Sequence of chain 57.C:
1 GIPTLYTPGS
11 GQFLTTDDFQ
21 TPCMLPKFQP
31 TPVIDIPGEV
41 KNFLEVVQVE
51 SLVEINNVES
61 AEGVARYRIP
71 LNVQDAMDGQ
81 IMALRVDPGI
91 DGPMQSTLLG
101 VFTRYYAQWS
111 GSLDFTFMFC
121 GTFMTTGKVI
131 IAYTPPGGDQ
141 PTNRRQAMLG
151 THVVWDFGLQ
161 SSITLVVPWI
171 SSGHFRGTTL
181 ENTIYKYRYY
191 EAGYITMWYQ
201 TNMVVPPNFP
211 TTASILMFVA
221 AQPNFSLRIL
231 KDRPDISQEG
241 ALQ

Sequence of chain 57.A:
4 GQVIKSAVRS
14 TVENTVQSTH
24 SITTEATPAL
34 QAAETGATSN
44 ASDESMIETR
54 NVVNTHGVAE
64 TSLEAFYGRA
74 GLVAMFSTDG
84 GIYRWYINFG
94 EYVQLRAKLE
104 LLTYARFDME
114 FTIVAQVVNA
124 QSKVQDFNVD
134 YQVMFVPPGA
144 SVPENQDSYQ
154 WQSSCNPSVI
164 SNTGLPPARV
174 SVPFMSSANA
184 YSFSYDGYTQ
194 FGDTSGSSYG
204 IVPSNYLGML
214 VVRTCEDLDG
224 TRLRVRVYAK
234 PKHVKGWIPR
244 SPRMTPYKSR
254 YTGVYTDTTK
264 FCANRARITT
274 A

This small molecule binds to this protein.
Small molecule (SMILES): NCC(=O)O

Binding-site contacts:
Ligand atom C contacts residue GLN95 of chain 57.C at 3.1 Å.
Ligand atom CA contacts residue GLN95 of chain 57.C at 4.2 Å.
Ligand atom O contacts residue CYS1 of chain 57.E at 3.7 Å.
Ligand atom OXT contacts residue CYS1 of chain 57.E at 2.7 Å (h-bond).
Ligand atom C contacts residue MET247 of chain 57.A at 3.9 Å (hydrophobic).
Ligand atom N contacts residue MET247 of chain 57.A at 3.8 Å.
Ligand atom C contacts residue ASP235 of chain 57.C at 4.0 Å.
Ligand atom N contacts residue CYS1 of chain 57.E at 1.3 Å.
Ligand atom O contacts residue MET247 of chain 57.A at 3.4 Å (h-bond).
Ligand atom N contacts residue PHE264 of chain 57.A at 3.5 Å (h-bond).
Ligand atom C contacts residue PHE264 of chain 57.A at 3.8 Å (hydrophobic).
Ligand atom O contacts residue PHE264 of chain 57.A at 3.9 Å.
Ligand atom C contacts residue CYS1 of chain 57.E at 2.8 Å (hydrophobic).
Ligand atom CA contacts residue CYS1 of chain 57.E at 2.4 Å (hydrophobic).
Ligand atom OXT contacts residue GLN95 of chain 57.C at 2.7 Å (h-bond).
Ligand atom CA contacts residue MET247 of chain 57.A at 4.1 Å (hydrophobic).
Ligand atom OXT contacts residue PHE264 of chain 57.A at 4.2 Å.
Ligand atom OXT contacts residue ASP235 of chain 57.C at 2.9 Å (salt-bridge).
Ligand atom CA contacts residue CYS265 of chain 57.A at 4.4 Å (hydrophobic).
Ligand atom O contacts residue ASP235 of chain 57.C at 4.5 Å.
Ligand atom CA contacts residue PHE264 of chain 57.A at 3.1 Å (hydrophobic).
Ligand atom O contacts residue SER96 of chain 57.C at 3.6 Å.
Ligand atom O contacts residue GLN95 of chain 57.C at 3.3 Å (h-bond).